Binding-site contacts:
Ligand atom CAG contacts residue ILE228 of chain 1.B at 4.2 Å (hydrophobic).
Ligand atom OAC contacts residue ILE228 of chain 1.B at 3.5 Å.
Ligand atom CAL contacts residue LYS365 of chain 1.B at 3.8 Å.
Ligand atom CAK contacts residue SER185 of chain 1.B at 4.0 Å.
Ligand atom OAC contacts residue GLU379 of chain 1.B at 2.5 Å (salt-bridge).
Ligand atom OAD contacts residue LYS365 of chain 1.B at 2.9 Å (salt-bridge).
Ligand atom CAH contacts residue SER185 of chain 1.B at 3.2 Å.
Ligand atom CAJ contacts residue ASP443 of chain 1.B at 3.4 Å.
Ligand atom OAB contacts residue GLY99 of chain 1.B at 4.1 Å.
Ligand atom OAB contacts residue HIS473 of chain 1.B at 2.8 Å (h-bond).
Ligand atom CAK contacts residue GLY99 of chain 1.B at 4.0 Å.
Ligand atom OAB contacts residue SER185 of chain 1.B at 3.3 Å.
Ligand atom OAD contacts residue ASP443 of chain 1.B at 2.5 Å (salt-bridge).
Ligand atom CAI contacts residue GLU379 of chain 1.B at 3.3 Å.
Ligand atom CAK contacts residue ILE228 of chain 1.B at 4.1 Å (hydrophobic).
Ligand atom CAL contacts residue GLU379 of chain 1.B at 3.3 Å.
Ligand atom OAE contacts residue ILE228 of chain 1.B at 3.9 Å.
Ligand atom OAA contacts residue SER185 of chain 1.B at 3.0 Å.
Ligand atom CAG contacts residue HIS473 of chain 1.B at 3.5 Å.
Ligand atom OAE contacts residue LYS365 of chain 1.B at 2.9 Å (salt-bridge).
Ligand atom CAH contacts residue ALA186 of chain 1.B at 3.9 Å (hydrophobic).
Ligand atom CAL contacts residue ILE228 of chain 1.B at 3.8 Å (hydrophobic).
Ligand atom CAH contacts residue GLY98 of chain 1.B at 4.3 Å.
Ligand atom CAG contacts residue ASP443 of chain 1.B at 3.4 Å.
Ligand atom OAE contacts residue PHE370 of chain 1.B at 3.8 Å.
Ligand atom CAI contacts residue ILE228 of chain 1.B at 3.6 Å (hydrophobic).
Ligand atom OAA contacts residue GLY99 of chain 1.B at 2.6 Å (h-bond).
Ligand atom CAJ contacts residue LYS365 of chain 1.B at 3.8 Å.
Ligand atom OAA contacts residue GLY98 of chain 1.B at 3.4 Å.
Ligand atom CAF contacts residue ILE228 of chain 1.B at 4.1 Å (hydrophobic).
Ligand atom CAK contacts residue HIS473 of chain 1.B at 3.9 Å.
Ligand atom CAH contacts residue GLY99 of chain 1.B at 3.4 Å.
Ligand atom OAA contacts residue ALA186 of chain 1.B at 3.0 Å (h-bond).
Ligand atom CAF contacts residue ALA186 of chain 1.B at 4.0 Å (hydrophobic).
Ligand atom CAJ contacts residue ILE228 of chain 1.B at 4.3 Å (hydrophobic).
Ligand atom CAF contacts residue GLY99 of chain 1.B at 3.7 Å.
Ligand atom OAC contacts residue TYR100 of chain 1.B at 3.4 Å.
Ligand atom CAH contacts residue HIS473 of chain 1.B at 3.5 Å.
Ligand atom CAK contacts residue ALA186 of chain 1.B at 4.4 Å (hydrophobic).
Ligand atom OAE contacts residue GLU379 of chain 1.B at 2.4 Å (salt-bridge).

The protein below binds the small molecule below.
Small molecule (SMILES): O=C(O)c1cc(O)c(O)c(O)c1

Sequence of chain 1.B:
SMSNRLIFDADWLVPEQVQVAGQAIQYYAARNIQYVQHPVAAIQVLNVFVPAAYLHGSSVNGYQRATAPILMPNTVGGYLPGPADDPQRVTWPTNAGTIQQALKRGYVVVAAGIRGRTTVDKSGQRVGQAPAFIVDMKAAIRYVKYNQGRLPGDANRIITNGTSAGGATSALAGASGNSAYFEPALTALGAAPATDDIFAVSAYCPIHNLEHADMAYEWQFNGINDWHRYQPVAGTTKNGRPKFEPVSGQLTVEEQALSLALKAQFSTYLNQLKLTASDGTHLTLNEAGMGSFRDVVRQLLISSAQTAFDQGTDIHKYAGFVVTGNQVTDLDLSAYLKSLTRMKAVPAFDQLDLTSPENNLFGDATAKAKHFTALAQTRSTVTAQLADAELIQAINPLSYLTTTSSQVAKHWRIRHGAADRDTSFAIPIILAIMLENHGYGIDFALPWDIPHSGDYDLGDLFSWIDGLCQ